Sequence of chain 1.D:
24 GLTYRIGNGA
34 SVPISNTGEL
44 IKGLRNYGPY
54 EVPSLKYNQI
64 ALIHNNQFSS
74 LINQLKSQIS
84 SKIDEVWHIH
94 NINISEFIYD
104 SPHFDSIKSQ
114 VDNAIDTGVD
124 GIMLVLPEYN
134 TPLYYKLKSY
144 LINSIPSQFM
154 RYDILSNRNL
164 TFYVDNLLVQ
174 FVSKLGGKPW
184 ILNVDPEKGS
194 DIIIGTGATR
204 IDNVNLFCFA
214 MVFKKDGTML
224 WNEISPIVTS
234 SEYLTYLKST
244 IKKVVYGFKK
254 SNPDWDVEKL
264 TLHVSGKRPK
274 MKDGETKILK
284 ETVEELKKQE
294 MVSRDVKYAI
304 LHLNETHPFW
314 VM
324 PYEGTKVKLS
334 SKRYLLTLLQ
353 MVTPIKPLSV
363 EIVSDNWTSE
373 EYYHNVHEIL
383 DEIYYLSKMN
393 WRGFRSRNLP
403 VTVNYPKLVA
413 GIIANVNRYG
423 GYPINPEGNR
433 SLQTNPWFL

This small molecule binds to this protein.
Small molecule (SMILES): Cc1cn([C@H]2C[C@H](O)[C@@H](CO[P](=O)(O)O[C@H]3C[C@H](n4cnc5c(N)ncnc54)O[C@@H]3CO[P](=O)(O)O[C@H]3C[C@H](n4cnc5c(=O)nc(N)[nH]c54)O[C@@H]3CO[P](=O)(O)O[C@H]3C[C@H](n4ccc(N)nc4=O)O[C@@H]3CO[P](=O)(O)O[C@H]3C[C@H](n4cnc5c(N)ncnc54)O[C@@H]3CO[P](=O)(O)O[C@H]3C[C@H](n4ccc(N)nc4=O)O[C@@H]3CO[P](=O)(O)O[C@H]3C[C@H](n4ccc(N)nc4=O)O[C@@H]3COP(=O)=O)O2)c(=O)[nH]c1=O

Binding-site contacts:
Ligand atom C2 contacts residue DG4 of chain 1.E at 3.4 Å.
Ligand atom N2 contacts residue DC3 of chain 1.E at 2.8 Å (h-bond).
Ligand atom O4 contacts residue ASN169 of chain 1.D at 3.0 Å (h-bond).
Ligand atom C4 contacts residue PHE165 of chain 1.D at 3.5 Å (hydrophobic).
Ligand atom C2 contacts residue PHE165 of chain 1.D at 3.4 Å (hydrophobic).
Ligand atom N3 contacts residue DG6 of chain 1.E at 3.4 Å (h-bond).
Ligand atom C8 contacts residue PHE165 of chain 1.D at 3.4 Å (hydrophobic).
Ligand atom O6 contacts residue DC3 of chain 1.E at 3.1 Å (h-bond).
Ligand atom N4 contacts residue DG4 of chain 1.E at 2.7 Å (h-bond).
Ligand atom O6 contacts residue DT2 of chain 1.E at 3.3 Å (h-bond).
Ligand atom O2 contacts residue ILE44 of chain 1.D at 3.4 Å.
Ligand atom N4 contacts residue DG7 of chain 1.E at 2.6 Å (h-bond).
Ligand atom N1 contacts residue DG6 of chain 1.E at 3.4 Å (h-bond).
Ligand atom C2 contacts residue DG7 of chain 1.E at 3.3 Å.
Ligand atom N1 contacts residue DC3 of chain 1.E at 3.0 Å (h-bond).
Ligand atom C2 contacts residue ILE44 of chain 1.D at 3.4 Å (hydrophobic).
Ligand atom N7 contacts residue PHE165 of chain 1.D at 3.5 Å.
Ligand atom N1 contacts residue DT5 of chain 1.E at 2.8 Å (h-bond).
Ligand atom O2 contacts residue DG7 of chain 1.E at 3.3 Å (h-bond).
Ligand atom N4 contacts residue DG6 of chain 1.E at 2.5 Å (h-bond).
Ligand atom N3 contacts residue ASP168 of chain 1.D at 3.4 Å (salt-bridge).
Ligand atom C2 contacts residue DG6 of chain 1.E at 3.2 Å.
Ligand atom OP1 contacts residue ARG397 of chain 1.D at 3.3 Å (salt-bridge).
Ligand atom N3 contacts residue DG4 of chain 1.E at 3.4 Å (h-bond).
Ligand atom O2 contacts residue DG4 of chain 1.E at 3.3 Å (h-bond).
Ligand atom C4 contacts residue DG4 of chain 1.E at 3.3 Å.
Ligand atom N3 contacts residue ILE44 of chain 1.D at 3.4 Å.
Ligand atom C6 contacts residue DT5 of chain 1.E at 3.3 Å.
Ligand atom N3 contacts residue DG4 of chain 1.E at 2.9 Å (h-bond).
Ligand atom N6 contacts residue DT2 of chain 1.E at 3.1 Å (h-bond).
Ligand atom N3 contacts residue DG6 of chain 1.E at 3.4 Å (h-bond).
Ligand atom C6 contacts residue THR40 of chain 1.D at 3.3 Å.
Ligand atom C2 contacts residue DT5 of chain 1.E at 3.2 Å.
Ligand atom O6 contacts residue ARG161 of chain 1.D at 3.4 Å (salt-bridge).
Ligand atom N1 contacts residue DT2 of chain 1.E at 2.9 Å (h-bond).
Ligand atom N1 contacts residue DG4 of chain 1.E at 3.4 Å (h-bond).
Ligand atom N3 contacts residue DG7 of chain 1.E at 2.8 Å (h-bond).
Ligand atom N6 contacts residue DT5 of chain 1.E at 2.9 Å (h-bond).
Ligand atom N2 contacts residue DG4 of chain 1.E at 3.5 Å (h-bond).
Ligand atom N3 contacts residue PHE165 of chain 1.D at 3.3 Å.